Sequence of chain 1.A:
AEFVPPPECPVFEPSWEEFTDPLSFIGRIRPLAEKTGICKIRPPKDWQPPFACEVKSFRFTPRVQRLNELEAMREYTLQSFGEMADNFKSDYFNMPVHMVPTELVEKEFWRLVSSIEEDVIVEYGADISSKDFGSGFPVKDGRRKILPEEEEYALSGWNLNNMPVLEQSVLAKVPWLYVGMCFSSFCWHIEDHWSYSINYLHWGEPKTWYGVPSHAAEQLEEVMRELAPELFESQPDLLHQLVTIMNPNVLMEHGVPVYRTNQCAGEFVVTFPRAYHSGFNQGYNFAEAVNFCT

Binding-site contacts:
Ligand atom C13 contacts residue ASP154 of chain 1.A at 3.1 Å.
Ligand atom N07 contacts residue MN1 of chain 1.C at 2.3 Å.
Ligand atom N36 contacts residue DMS1 of chain 1.F at 3.5 Å.
Ligand atom C06 contacts residue TRP245 of chain 1.A at 3.5 Å (hydrophobic).
Ligand atom C02 contacts residue PHE222 of chain 1.A at 3.4 Å (hydrophobic).
Ligand atom C06 contacts residue PHE222 of chain 1.A at 3.5 Å (hydrophobic).
Ligand atom C15 contacts residue PHE222 of chain 1.A at 3.4 Å (hydrophobic).
Ligand atom O20 contacts residue ASP154 of chain 1.A at 3.5 Å (salt-bridge).
Ligand atom C02 contacts residue TYR151 of chain 1.A at 3.2 Å (hydrophobic).
Ligand atom C08 contacts residue HIS225 of chain 1.A at 3.6 Å.
Ligand atom O03 contacts residue TYR151 of chain 1.A at 2.5 Å (h-bond).
Ligand atom N07 contacts residue HIS313 of chain 1.A at 3.5 Å (h-bond).
Ligand atom O01 contacts residue LYS243 of chain 1.A at 2.7 Å (salt-bridge).
Ligand atom N07 contacts residue HIS225 of chain 1.A at 3.3 Å (h-bond).
Ligand atom C05 contacts residue PHE222 of chain 1.A at 3.3 Å (hydrophobic).
Ligand atom N36 contacts residue MN1 of chain 1.C at 2.4 Å.
Ligand atom O03 contacts residue TYR214 of chain 1.A at 3.4 Å.
Ligand atom C21 contacts residue TYR214 of chain 1.A at 3.6 Å (hydrophobic).
Ligand atom C28 contacts residue ASP154 of chain 1.A at 3.4 Å.
Ligand atom C21 contacts residue ASP154 of chain 1.A at 3.0 Å.
Ligand atom N09 contacts residue MN1 of chain 1.C at 3.0 Å.
Ligand atom C06 contacts residue HIS313 of chain 1.A at 3.6 Å.
Ligand atom C35 contacts residue GLU227 of chain 1.A at 3.3 Å.
Ligand atom N09 contacts residue HIS225 of chain 1.A at 3.3 Å (h-bond).
Ligand atom C05 contacts residue TRP245 of chain 1.A at 3.6 Å (hydrophobic).
Ligand atom O01 contacts residue TYR151 of chain 1.A at 3.1 Å (h-bond).
Ligand atom C35 contacts residue MN1 of chain 1.C at 3.3 Å.
Ligand atom C35 contacts residue HIS225 of chain 1.A at 3.6 Å.
Ligand atom C06 contacts residue MN1 of chain 1.C at 3.2 Å.
Ligand atom C32 contacts residue GLN277 of chain 1.A at 3.6 Å.
Ligand atom C12 contacts residue ASP154 of chain 1.A at 3.4 Å.
Ligand atom C22 contacts residue ASP154 of chain 1.A at 3.3 Å.
Ligand atom O03 contacts residue PHE222 of chain 1.A at 3.4 Å.
Ligand atom N36 contacts residue HIS225 of chain 1.A at 3.2 Å (h-bond).
Ligand atom N36 contacts residue GLU227 of chain 1.A at 3.5 Å (salt-bridge).
Ligand atom C04 contacts residue PHE222 of chain 1.A at 3.6 Å (hydrophobic).
Ligand atom C08 contacts residue MN1 of chain 1.C at 3.1 Å.
Ligand atom N23 contacts residue ASP154 of chain 1.A at 3.2 Å (salt-bridge).
Ligand atom C12 contacts residue TYR214 of chain 1.A at 3.4 Å (hydrophobic).
Ligand atom C16 contacts residue PHE222 of chain 1.A at 3.6 Å (hydrophobic).

A protein and the small-molecule ligand that binds it are described below.
Small molecule (SMILES): O=C(O)c1ccnc(-n2ncc([C@H](OCCN3CCCCC3)c3ccccc3)c2-c2ccccc2)c1